Sequence of chain 3.C:
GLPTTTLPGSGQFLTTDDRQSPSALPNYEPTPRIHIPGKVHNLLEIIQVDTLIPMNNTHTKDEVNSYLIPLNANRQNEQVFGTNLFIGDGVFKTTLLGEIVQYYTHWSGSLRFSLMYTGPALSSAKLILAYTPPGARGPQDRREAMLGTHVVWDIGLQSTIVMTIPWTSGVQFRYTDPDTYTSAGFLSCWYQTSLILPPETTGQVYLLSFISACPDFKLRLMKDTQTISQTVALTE

Binding-site contacts:
Ligand atom C4B contacts residue TYR152 of chain 3.A at 3.8 Å (hydrophobic).
Ligand atom C1B contacts residue VAL188 of chain 3.A at 3.8 Å (hydrophobic).
Ligand atom C5 contacts residue LEU106 of chain 3.A at 3.8 Å (hydrophobic).
Ligand atom C1B contacts residue ILE104 of chain 3.A at 4.0 Å (hydrophobic).
Ligand atom C6B contacts residue TYR128 of chain 3.A at 3.3 Å (hydrophobic).
Ligand atom C2C contacts residue TYR197 of chain 3.A at 3.7 Å (hydrophobic).
Ligand atom C31 contacts residue ASN219 of chain 3.A at 3.3 Å.
Ligand atom C5B contacts residue PHE186 of chain 3.A at 3.9 Å (hydrophobic).
Ligand atom O1 contacts residue MET221 of chain 3.A at 3.9 Å.
Ligand atom C5A contacts residue PHE186 of chain 3.A at 3.5 Å (hydrophobic).
Ligand atom C4 contacts residue TYR197 of chain 3.A at 3.8 Å (hydrophobic).
Ligand atom C1C contacts residue TYR128 of chain 3.A at 3.7 Å (hydrophobic).
Ligand atom N3A contacts residue PRO174 of chain 3.A at 3.7 Å.
Ligand atom C6B contacts residue ILE104 of chain 3.A at 3.6 Å (hydrophobic).
Ligand atom C5C contacts residue VAL191 of chain 3.A at 3.8 Å (hydrophobic).
Ligand atom N3A contacts residue PHE186 of chain 3.A at 4.0 Å.
Ligand atom N2 contacts residue LEU106 of chain 3.A at 3.8 Å.
Ligand atom C2B contacts residue VAL188 of chain 3.A at 3.5 Å (hydrophobic).
Ligand atom C3 contacts residue ASN219 of chain 3.A at 4.0 Å.
Ligand atom C3B contacts residue TYR152 of chain 3.A at 3.7 Å (hydrophobic).
Ligand atom C5B contacts residue MET224 of chain 3.A at 3.8 Å (hydrophobic).
Ligand atom C3C contacts residue TYR128 of chain 3.A at 3.4 Å (hydrophobic).
Ligand atom C2A contacts residue TYR152 of chain 3.A at 3.6 Å (hydrophobic).
Ligand atom C4 contacts residue LEU106 of chain 3.A at 3.9 Å (hydrophobic).
Ligand atom O1B contacts residue ILE104 of chain 3.A at 3.9 Å.
Ligand atom N3A contacts residue TYR152 of chain 3.A at 3.5 Å.
Ligand atom C1B contacts residue TYR128 of chain 3.A at 3.6 Å (hydrophobic).
Ligand atom O1B contacts residue TYR128 of chain 3.A at 3.4 Å (h-bond).
Ligand atom C5A contacts residue VAL176 of chain 3.A at 3.6 Å (hydrophobic).
Ligand atom O1A contacts residue PHE186 of chain 3.A at 3.0 Å.
Ligand atom C4C contacts residue VAL191 of chain 3.A at 3.0 Å (hydrophobic).
Ligand atom O1 contacts residue LEU106 of chain 3.A at 3.7 Å.
Ligand atom C4C contacts residue VAL188 of chain 3.A at 3.7 Å (hydrophobic).
Ligand atom C4A contacts residue PRO174 of chain 3.A at 3.1 Å (hydrophobic).
Ligand atom N3A contacts residue ALA24 of chain 3.C at 3.8 Å.
Ligand atom N2 contacts residue ASN219 of chain 3.A at 3.8 Å.
Ligand atom C3B contacts residue VAL188 of chain 3.A at 3.8 Å (hydrophobic).
Ligand atom C4B contacts residue PHE186 of chain 3.A at 3.6 Å (hydrophobic).
Ligand atom C1C contacts residue LEU106 of chain 3.A at 3.8 Å (hydrophobic).
Ligand atom C2A contacts residue PHE186 of chain 3.A at 3.3 Å (hydrophobic).

Sequence of chain 3.A:
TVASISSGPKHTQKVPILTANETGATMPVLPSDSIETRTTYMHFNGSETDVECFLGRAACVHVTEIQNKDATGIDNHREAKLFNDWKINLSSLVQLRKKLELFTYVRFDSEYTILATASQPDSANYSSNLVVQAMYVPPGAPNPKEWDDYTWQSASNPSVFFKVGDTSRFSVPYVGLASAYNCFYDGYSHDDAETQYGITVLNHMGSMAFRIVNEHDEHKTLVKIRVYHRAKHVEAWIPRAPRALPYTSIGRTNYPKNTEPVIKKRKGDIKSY

The small molecule below binds the protein below.
Small molecule (SMILES): Cc1cc(CCCCCOc2ccc(C3=NCCO3)cc2)on1